Binding-site contacts:
Ligand atom O7 contacts residue TYR135 of chain 1.A at 4.4 Å.
Ligand atom C6 contacts residue SER120 of chain 1.A at 4.5 Å.
Ligand atom C3 contacts residue ASN118 of chain 1.A at 3.8 Å.
Ligand atom C5 contacts residue ASN118 of chain 1.A at 3.7 Å.
Ligand atom N2 contacts residue TYR135 of chain 1.A at 4.4 Å.
Ligand atom O6 contacts residue SER120 of chain 1.A at 4.2 Å.
Ligand atom C1 contacts residue TYR135 of chain 1.A at 4.0 Å (hydrophobic).
Ligand atom N2 contacts residue ASN118 of chain 1.A at 2.9 Å (h-bond).
Ligand atom C2 contacts residue ASN118 of chain 1.A at 2.4 Å.
Ligand atom C7 contacts residue ASN118 of chain 1.A at 3.8 Å.
Ligand atom O5 contacts residue ASN118 of chain 1.A at 2.4 Å (h-bond).
Ligand atom C8 contacts residue ASP290 of chain 1.A at 4.0 Å.
Ligand atom C8 contacts residue ARG92 of chain 1.E at 4.2 Å.
Ligand atom O7 contacts residue ASN118 of chain 1.A at 4.2 Å.
Ligand atom C4 contacts residue ASN118 of chain 1.A at 4.2 Å.
Ligand atom C1 contacts residue ASN118 of chain 1.A at 1.4 Å.

Sequence of chain 1.A:
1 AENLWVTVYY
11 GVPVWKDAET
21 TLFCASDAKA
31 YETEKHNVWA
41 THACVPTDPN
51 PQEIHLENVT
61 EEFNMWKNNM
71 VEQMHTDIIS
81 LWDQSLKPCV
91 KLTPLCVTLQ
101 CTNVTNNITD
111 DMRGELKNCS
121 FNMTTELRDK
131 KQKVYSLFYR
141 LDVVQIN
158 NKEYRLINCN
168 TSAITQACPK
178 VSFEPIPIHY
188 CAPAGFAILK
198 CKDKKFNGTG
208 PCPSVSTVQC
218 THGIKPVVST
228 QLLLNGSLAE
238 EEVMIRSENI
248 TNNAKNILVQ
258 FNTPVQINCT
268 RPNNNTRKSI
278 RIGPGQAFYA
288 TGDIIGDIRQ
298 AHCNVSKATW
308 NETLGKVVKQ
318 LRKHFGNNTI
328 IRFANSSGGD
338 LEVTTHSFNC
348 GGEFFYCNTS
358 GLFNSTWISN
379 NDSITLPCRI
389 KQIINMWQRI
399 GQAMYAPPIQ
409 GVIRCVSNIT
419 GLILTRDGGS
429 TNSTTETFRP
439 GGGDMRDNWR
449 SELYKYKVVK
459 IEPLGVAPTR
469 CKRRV

Sequence of chain 1.E:
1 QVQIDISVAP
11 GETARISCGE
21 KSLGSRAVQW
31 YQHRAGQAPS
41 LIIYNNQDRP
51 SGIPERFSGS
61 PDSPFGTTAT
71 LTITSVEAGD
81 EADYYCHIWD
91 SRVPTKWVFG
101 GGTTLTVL

This small molecule binds to this protein.
Small molecule (SMILES): CC(=O)N[C@H]1[C@H](O[C@H]2[C@H](O)[C@@H](NC(C)=O)CO[C@@H]2CO)O[C@H](CO)[C@@H](O)[C@@H]1O